Binding-site contacts:
Ligand atom CA contacts residue PHE59 of chain 1.E at 3.4 Å (hydrophobic).
Ligand atom C contacts residue ARG54 of chain 1.E at 3.8 Å.
Ligand atom CB contacts residue PHE59 of chain 1.E at 3.8 Å (hydrophobic).
Ligand atom C contacts residue PHE59 of chain 1.E at 3.6 Å (hydrophobic).
Ligand atom CG2 contacts residue ARG54 of chain 1.E at 3.2 Å.
Ligand atom O contacts residue PHE59 of chain 1.E at 3.6 Å.
Ligand atom C contacts residue ARG54 of chain 1.E at 3.7 Å.
Ligand atom CG1 contacts residue ALA100 of chain 1.E at 3.4 Å (hydrophobic).
Ligand atom CA contacts residue GLY71 of chain 1.E at 3.6 Å.
Ligand atom CA contacts residue ARG54 of chain 1.E at 3.5 Å.
Ligand atom N contacts residue ARG54 of chain 1.E at 3.6 Å.
Ligand atom N contacts residue PHE59 of chain 1.E at 3.5 Å.
Ligand atom CG2 contacts residue GLY71 of chain 1.E at 4.0 Å.
Ligand atom CB contacts residue HIS125 of chain 1.E at 3.9 Å.
Ligand atom O contacts residue TRP120 of chain 1.E at 2.7 Å (h-bond).
Ligand atom O contacts residue GLN110 of chain 1.E at 3.8 Å.
Ligand atom OXT contacts residue PHE59 of chain 1.E at 3.9 Å.
Ligand atom CB contacts residue TRP120 of chain 1.E at 3.3 Å (hydrophobic).
Ligand atom C contacts residue GLN62 of chain 1.E at 3.5 Å.
Ligand atom CA contacts residue GLN62 of chain 1.E at 3.2 Å.
Ligand atom CA contacts residue ASN101 of chain 1.E at 3.7 Å.
Ligand atom C contacts residue TRP120 of chain 1.E at 3.9 Å (hydrophobic).
Ligand atom CB contacts residue GLN110 of chain 1.E at 3.8 Å.
Ligand atom CG1 contacts residue GLN110 of chain 1.E at 3.9 Å.
Ligand atom O contacts residue GLN62 of chain 1.E at 2.6 Å (h-bond).
Ligand atom N contacts residue ASN101 of chain 1.E at 3.5 Å (h-bond).
Ligand atom CG contacts residue MET60 of chain 1.E at 4.0 Å (hydrophobic).
Ligand atom CB contacts residue GLY71 of chain 1.E at 4.0 Å.
Ligand atom CD contacts residue ARG54 of chain 1.E at 3.9 Å.
Ligand atom C contacts residue PHE59 of chain 1.E at 3.5 Å (hydrophobic).
Ligand atom C contacts residue TRP120 of chain 1.E at 3.9 Å (hydrophobic).
Ligand atom N contacts residue GLN62 of chain 1.E at 4.0 Å.
Ligand atom N contacts residue GLY71 of chain 1.E at 3.2 Å (h-bond).
Ligand atom O contacts residue ARG54 of chain 1.E at 2.6 Å (salt-bridge).
Ligand atom O contacts residue PHE59 of chain 1.E at 3.1 Å.
Ligand atom CG1 contacts residue ASN101 of chain 1.E at 3.2 Å.
Ligand atom C contacts residue GLY71 of chain 1.E at 3.9 Å.
Ligand atom CG contacts residue PHE112 of chain 1.E at 3.8 Å (hydrophobic).
Ligand atom O contacts residue TRP120 of chain 1.E at 3.2 Å.
Ligand atom CD contacts residue GLN62 of chain 1.E at 3.5 Å.

This protein binds this small molecule.
Small molecule (SMILES): CC[C@H](C)[C@H](NC(=O)[C@@H]1CCCN1C(=O)CNC(=O)[C@@H](NC(=O)[C@@H](N)Cc1cnc[nH]1)C(C)C)C(=O)N[C@@H](C)C(=O)O

Sequence of chain 1.E:
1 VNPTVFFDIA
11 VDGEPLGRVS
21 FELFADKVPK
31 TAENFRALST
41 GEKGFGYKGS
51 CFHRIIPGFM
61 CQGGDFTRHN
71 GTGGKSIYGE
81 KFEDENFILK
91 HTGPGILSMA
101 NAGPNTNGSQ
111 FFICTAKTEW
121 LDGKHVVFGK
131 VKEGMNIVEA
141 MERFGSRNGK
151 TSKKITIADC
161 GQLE